The protein below binds the small molecule below.
Small molecule (SMILES): OC[C@H]1O[C@H](O[C@H]2[C@H](O)[C@@H](CO)OC[C@H]2O)[C@@H](O)[C@@H](O)[C@@H]1O

Binding-site contacts:
Ligand atom C6 contacts residue GLN23 of chain 1.A at 4.1 Å.
Ligand atom C2 contacts residue BMA3 of chain 1.C at 2.7 Å.
Ligand atom O5 contacts residue BMA3 of chain 1.C at 2.6 Å (h-bond).
Ligand atom O3 contacts residue SER21 of chain 1.A at 4.3 Å.
Ligand atom O2 contacts residue BMA3 of chain 1.C at 4.0 Å.
Ligand atom O6 contacts residue SER21 of chain 1.A at 3.9 Å.
Ligand atom C6 contacts residue ARG22 of chain 1.A at 4.0 Å.
Ligand atom C1 contacts residue PHE20 of chain 1.A at 3.5 Å (hydrophobic).
Ligand atom C6 contacts residue BMA3 of chain 1.C at 4.4 Å.
Ligand atom C1 contacts residue SER21 of chain 1.A at 4.0 Å.
Ligand atom O6 contacts residue GLN23 of chain 1.A at 4.3 Å.
Ligand atom C4 contacts residue SER21 of chain 1.A at 3.5 Å.
Ligand atom O2 contacts residue SER21 of chain 1.A at 2.7 Å (h-bond).
Ligand atom O2 contacts residue PHE20 of chain 1.A at 4.3 Å.
Ligand atom O6 contacts residue ARG22 of chain 1.A at 4.0 Å.
Ligand atom O4 contacts residue ARG22 of chain 1.A at 4.5 Å.
Ligand atom O4 contacts residue ALA14 of chain 1.A at 3.3 Å.
Ligand atom C6 contacts residue SER21 of chain 1.A at 4.1 Å.
Ligand atom C4 contacts residue BMA3 of chain 1.C at 3.7 Å.
Ligand atom O5 contacts residue PHE20 of chain 1.A at 4.0 Å.
Ligand atom C3 contacts residue BMA3 of chain 1.C at 3.1 Å.
Ligand atom C3 contacts residue SER21 of chain 1.A at 3.8 Å.
Ligand atom C2 contacts residue SER21 of chain 1.A at 3.2 Å.
Ligand atom O4 contacts residue SER21 of chain 1.A at 2.5 Å (h-bond).
Ligand atom C2 contacts residue PHE20 of chain 1.A at 4.5 Å (hydrophobic).
Ligand atom C5 contacts residue BMA3 of chain 1.C at 3.0 Å.
Ligand atom C5 contacts residue SER21 of chain 1.A at 3.9 Å.
Ligand atom O3 contacts residue BMA3 of chain 1.C at 4.4 Å.
Ligand atom C1 contacts residue BMA3 of chain 1.C at 1.8 Å.

Sequence of chain 1.A:
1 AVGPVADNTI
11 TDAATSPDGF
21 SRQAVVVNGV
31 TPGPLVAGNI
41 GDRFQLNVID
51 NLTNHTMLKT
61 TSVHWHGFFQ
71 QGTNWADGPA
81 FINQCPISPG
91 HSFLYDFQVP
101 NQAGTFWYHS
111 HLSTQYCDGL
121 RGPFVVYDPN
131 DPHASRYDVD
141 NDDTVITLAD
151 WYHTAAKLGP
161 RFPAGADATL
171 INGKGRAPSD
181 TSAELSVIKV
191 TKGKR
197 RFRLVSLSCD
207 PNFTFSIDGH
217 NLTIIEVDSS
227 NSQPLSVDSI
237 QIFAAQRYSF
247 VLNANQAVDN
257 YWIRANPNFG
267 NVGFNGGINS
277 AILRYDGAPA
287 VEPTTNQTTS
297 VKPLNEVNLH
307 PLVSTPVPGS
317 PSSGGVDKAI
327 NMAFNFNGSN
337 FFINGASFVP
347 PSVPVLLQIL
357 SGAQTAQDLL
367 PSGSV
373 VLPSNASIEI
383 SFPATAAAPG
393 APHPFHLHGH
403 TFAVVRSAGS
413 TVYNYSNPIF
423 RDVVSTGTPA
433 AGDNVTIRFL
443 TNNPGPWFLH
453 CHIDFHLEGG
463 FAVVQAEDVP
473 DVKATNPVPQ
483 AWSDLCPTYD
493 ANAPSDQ